Binding-site contacts:
Ligand atom C2 contacts residue ASN27 of chain 1.A at 2.5 Å.
Ligand atom C2 contacts residue GLN19 of chain 1.A at 4.3 Å.
Ligand atom C8 contacts residue GLN19 of chain 1.A at 3.8 Å.
Ligand atom N2 contacts residue ASN27 of chain 1.A at 2.9 Å (h-bond).
Ligand atom N2 contacts residue GLN19 of chain 1.A at 4.2 Å.
Ligand atom O5 contacts residue GLN19 of chain 1.A at 4.2 Å.
Ligand atom O7 contacts residue ASN27 of chain 1.A at 3.2 Å (h-bond).
Ligand atom C7 contacts residue ASN27 of chain 1.A at 3.4 Å.
Ligand atom C4 contacts residue ASN27 of chain 1.A at 4.2 Å.
Ligand atom C7 contacts residue GLN19 of chain 1.A at 3.9 Å.
Ligand atom O5 contacts residue ASN27 of chain 1.A at 2.3 Å (h-bond).
Ligand atom N2 contacts residue ASP21 of chain 1.A at 3.8 Å.
Ligand atom C1 contacts residue GLN19 of chain 1.A at 3.2 Å.
Ligand atom O6 contacts residue ASN27 of chain 1.A at 3.7 Å.
Ligand atom C3 contacts residue ASN27 of chain 1.A at 3.8 Å.
Ligand atom C6 contacts residue ASN27 of chain 1.A at 4.0 Å.
Ligand atom C2 contacts residue ASP21 of chain 1.A at 4.3 Å.
Ligand atom O7 contacts residue GLN19 of chain 1.A at 3.2 Å (h-bond).
Ligand atom C5 contacts residue ASN27 of chain 1.A at 3.6 Å.
Ligand atom C1 contacts residue ASN27 of chain 1.A at 1.5 Å.

Sequence of chain 1.A:
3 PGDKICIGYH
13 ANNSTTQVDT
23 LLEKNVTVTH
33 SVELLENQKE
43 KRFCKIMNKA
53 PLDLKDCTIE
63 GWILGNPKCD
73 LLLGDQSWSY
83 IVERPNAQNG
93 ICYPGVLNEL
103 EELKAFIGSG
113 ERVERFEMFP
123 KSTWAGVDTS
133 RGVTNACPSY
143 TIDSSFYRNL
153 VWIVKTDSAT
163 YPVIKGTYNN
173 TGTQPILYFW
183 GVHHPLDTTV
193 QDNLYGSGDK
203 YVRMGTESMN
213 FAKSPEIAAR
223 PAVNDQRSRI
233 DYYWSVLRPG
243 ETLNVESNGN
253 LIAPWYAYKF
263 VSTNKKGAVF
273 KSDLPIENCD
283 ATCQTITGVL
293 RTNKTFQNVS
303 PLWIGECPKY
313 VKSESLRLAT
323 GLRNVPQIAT

A small-molecule ligand and the protein it binds are described below.
Small molecule (SMILES): CC(=O)N[C@@H]1[C@@H](O)[C@H](O)[C@@H](CO)O[C@H]1O